This small molecule binds to this protein.
Small molecule (SMILES): C[C@H](O)[C@H](N)[C@@H]1O[C@](O)(C(=O)O)C[C@H](O)[C@@H]1N

Binding-site contacts:
Ligand atom C5 contacts residue SER343 of chain 1.T at 4.0 Å.
Ligand atom C3 contacts residue GLY344 of chain 1.T at 4.2 Å.
Ligand atom C4 contacts residue SER343 of chain 1.T at 3.7 Å.
Ligand atom C2 contacts residue GLY344 of chain 1.T at 4.3 Å.
Ligand atom O8 contacts residue SER343 of chain 1.T at 4.3 Å.
Ligand atom C2 contacts residue SER343 of chain 1.T at 1.4 Å.
Ligand atom C1 contacts residue LYS191 of chain 1.T at 4.3 Å.
Ligand atom C1 contacts residue SER343 of chain 1.T at 1.8 Å.
Ligand atom O1A contacts residue SER343 of chain 1.T at 2.5 Å (h-bond).
Ligand atom C1 contacts residue GLY344 of chain 1.T at 4.5 Å.
Ligand atom O1B contacts residue SER343 of chain 1.T at 2.5 Å (h-bond).
Ligand atom O6 contacts residue SER343 of chain 1.T at 2.2 Å (h-bond).
Ligand atom C6 contacts residue SER343 of chain 1.T at 3.2 Å.
Ligand atom C7 contacts residue SER343 of chain 1.T at 4.4 Å.
Ligand atom O8 contacts residue LYS191 of chain 1.T at 4.4 Å.
Ligand atom C3 contacts residue SER343 of chain 1.T at 2.9 Å.
Ligand atom O1A contacts residue GLY344 of chain 1.T at 3.8 Å.
Ligand atom O1B contacts residue LYS191 of chain 1.T at 3.2 Å (salt-bridge).

Sequence of chain 1.T:
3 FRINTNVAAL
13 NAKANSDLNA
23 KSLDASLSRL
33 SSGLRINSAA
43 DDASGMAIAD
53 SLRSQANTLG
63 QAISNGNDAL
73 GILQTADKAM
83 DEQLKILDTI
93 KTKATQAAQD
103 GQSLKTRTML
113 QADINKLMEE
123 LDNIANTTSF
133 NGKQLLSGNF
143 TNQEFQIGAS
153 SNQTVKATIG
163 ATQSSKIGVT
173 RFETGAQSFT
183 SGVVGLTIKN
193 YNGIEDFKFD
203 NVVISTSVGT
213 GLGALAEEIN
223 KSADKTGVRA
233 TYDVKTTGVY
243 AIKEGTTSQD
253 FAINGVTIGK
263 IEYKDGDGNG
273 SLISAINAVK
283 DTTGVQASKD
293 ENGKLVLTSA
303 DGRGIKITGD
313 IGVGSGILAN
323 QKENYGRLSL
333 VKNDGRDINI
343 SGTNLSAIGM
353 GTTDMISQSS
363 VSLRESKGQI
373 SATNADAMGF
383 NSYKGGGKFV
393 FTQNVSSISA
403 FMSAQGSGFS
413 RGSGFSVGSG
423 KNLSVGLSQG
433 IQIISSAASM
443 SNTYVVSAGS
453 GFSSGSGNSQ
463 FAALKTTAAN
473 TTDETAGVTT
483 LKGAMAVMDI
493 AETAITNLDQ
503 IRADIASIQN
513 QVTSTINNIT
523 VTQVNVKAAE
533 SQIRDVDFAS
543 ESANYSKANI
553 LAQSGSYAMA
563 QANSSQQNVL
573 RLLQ